This small molecule binds to this protein.
Small molecule (SMILES): CC(=O)N[C@@H]1[C@@H](O)[C@H](O)[C@@H](CO)O[C@H]1O

Sequence of chain 1.C:
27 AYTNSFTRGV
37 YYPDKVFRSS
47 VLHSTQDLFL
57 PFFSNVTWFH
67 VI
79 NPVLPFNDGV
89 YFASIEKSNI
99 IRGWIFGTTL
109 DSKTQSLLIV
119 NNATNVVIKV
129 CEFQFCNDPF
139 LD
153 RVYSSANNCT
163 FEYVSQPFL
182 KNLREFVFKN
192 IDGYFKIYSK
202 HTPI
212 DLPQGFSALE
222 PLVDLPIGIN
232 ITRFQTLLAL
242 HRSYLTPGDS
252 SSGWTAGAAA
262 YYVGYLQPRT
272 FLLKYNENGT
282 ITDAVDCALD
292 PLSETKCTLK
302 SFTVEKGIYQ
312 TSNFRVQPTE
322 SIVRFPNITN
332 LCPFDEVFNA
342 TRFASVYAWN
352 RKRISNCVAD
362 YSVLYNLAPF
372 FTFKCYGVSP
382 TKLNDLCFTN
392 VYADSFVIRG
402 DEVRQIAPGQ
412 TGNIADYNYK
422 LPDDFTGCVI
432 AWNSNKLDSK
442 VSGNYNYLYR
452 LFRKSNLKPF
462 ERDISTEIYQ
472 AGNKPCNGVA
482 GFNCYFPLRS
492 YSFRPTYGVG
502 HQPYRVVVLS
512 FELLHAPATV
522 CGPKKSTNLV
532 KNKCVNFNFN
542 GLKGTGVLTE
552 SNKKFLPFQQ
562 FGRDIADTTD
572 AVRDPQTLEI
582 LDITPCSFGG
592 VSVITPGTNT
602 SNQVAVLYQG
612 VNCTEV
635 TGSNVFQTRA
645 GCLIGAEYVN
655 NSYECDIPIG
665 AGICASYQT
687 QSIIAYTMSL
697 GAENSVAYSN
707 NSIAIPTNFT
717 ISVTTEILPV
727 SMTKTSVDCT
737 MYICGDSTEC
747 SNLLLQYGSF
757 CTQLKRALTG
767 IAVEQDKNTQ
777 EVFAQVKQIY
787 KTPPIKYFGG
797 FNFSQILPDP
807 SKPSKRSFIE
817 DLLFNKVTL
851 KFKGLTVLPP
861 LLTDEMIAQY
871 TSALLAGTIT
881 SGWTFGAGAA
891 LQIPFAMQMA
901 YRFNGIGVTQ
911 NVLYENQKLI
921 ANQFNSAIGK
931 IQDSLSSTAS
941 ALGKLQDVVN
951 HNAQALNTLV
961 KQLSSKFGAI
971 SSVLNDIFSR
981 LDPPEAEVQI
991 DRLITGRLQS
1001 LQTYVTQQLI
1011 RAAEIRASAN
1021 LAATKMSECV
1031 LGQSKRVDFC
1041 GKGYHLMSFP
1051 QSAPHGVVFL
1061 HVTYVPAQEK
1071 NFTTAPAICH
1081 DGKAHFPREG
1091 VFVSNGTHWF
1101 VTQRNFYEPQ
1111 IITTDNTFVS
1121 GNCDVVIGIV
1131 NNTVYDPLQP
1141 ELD

Binding-site contacts:
Ligand atom C7 contacts residue ASN1071 of chain 1.C at 3.2 Å.
Ligand atom C1 contacts residue ASN1071 of chain 1.C at 1.4 Å.
Ligand atom C8 contacts residue ALA703 of chain 1.C at 3.6 Å (hydrophobic).
Ligand atom C2 contacts residue ASN1071 of chain 1.C at 2.5 Å.
Ligand atom C6 contacts residue ASN1071 of chain 1.C at 4.2 Å.
Ligand atom C8 contacts residue ASN1071 of chain 1.C at 4.3 Å.
Ligand atom N2 contacts residue ASN1071 of chain 1.C at 2.8 Å (h-bond).
Ligand atom C3 contacts residue ASN1071 of chain 1.C at 3.8 Å.
Ligand atom C4 contacts residue ASN1071 of chain 1.C at 4.2 Å.
Ligand atom C5 contacts residue ASN1071 of chain 1.C at 3.7 Å.
Ligand atom O7 contacts residue ASN1071 of chain 1.C at 3.1 Å (h-bond).
Ligand atom O5 contacts residue ASN1071 of chain 1.C at 2.4 Å (h-bond).
Ligand atom O6 contacts residue ASN1071 of chain 1.C at 3.5 Å (h-bond).